This small molecule binds to this protein.
Small molecule (SMILES): COc1cccc2[nH]c(C(=O)N[C@@H](CC(C)C)C(=O)N[C@@H](C[C@@H]3CCNC3=O)C(=O)c3nc4ccccc4s3)cc12

Binding-site contacts:
Ligand atom O2 contacts residue GLU166 of chain 1.A at 3.0 Å (salt-bridge).
Ligand atom C20 contacts residue CYS145 of chain 1.A at 2.5 Å (hydrophobic).
Ligand atom C11 contacts residue HIS164 of chain 1.A at 3.5 Å.
Ligand atom O4 contacts residue SER144 of chain 1.A at 3.5 Å (h-bond).
Ligand atom N3 contacts residue CYS145 of chain 1.A at 2.9 Å (h-bond).
Ligand atom C18 contacts residue HIS163 of chain 1.A at 3.7 Å.
Ligand atom S1 contacts residue CYS145 of chain 1.A at 3.0 Å (h-bond).
Ligand atom O1 contacts residue THR190 of chain 1.A at 3.3 Å (h-bond).
Ligand atom C16 contacts residue ASN142 of chain 1.A at 3.4 Å.
Ligand atom C2 contacts residue ALA191 of chain 1.A at 3.7 Å (hydrophobic).
Ligand atom C25 contacts residue HIS41 of chain 1.A at 3.7 Å.
Ligand atom C14 contacts residue CYS145 of chain 1.A at 3.0 Å (hydrophobic).
Ligand atom C8 contacts residue GLN189 of chain 1.A at 3.4 Å.
Ligand atom C22 contacts residue HIS41 of chain 1.A at 3.7 Å.
Ligand atom C27 contacts residue GLN189 of chain 1.A at 3.4 Å.
Ligand atom O5 contacts residue HIS172 of chain 1.A at 3.6 Å.
Ligand atom C4 contacts residue GLU166 of chain 1.A at 3.5 Å.
Ligand atom N2 contacts residue GLN189 of chain 1.A at 2.9 Å (h-bond).
Ligand atom N4 contacts residue PHE140 of chain 1.A at 3.3 Å (h-bond).
Ligand atom C28 contacts residue GLN189 of chain 1.A at 3.7 Å.
Ligand atom S1 contacts residue HIS41 of chain 1.A at 3.2 Å (h-bond).
Ligand atom C25 contacts residue THR25 of chain 1.A at 3.7 Å.
Ligand atom C6 contacts residue THR190 of chain 1.A at 3.6 Å.
Ligand atom C13 contacts residue CYS145 of chain 1.A at 2.5 Å (hydrophobic).
Ligand atom N4 contacts residue GLU166 of chain 1.A at 3.2 Å (salt-bridge).
Ligand atom N3 contacts residue HIS164 of chain 1.A at 2.9 Å (h-bond).
Ligand atom O5 contacts residue GLU166 of chain 1.A at 3.6 Å.
Ligand atom O5 contacts residue PHE140 of chain 1.A at 3.4 Å.
Ligand atom C18 contacts residue GLU166 of chain 1.A at 3.6 Å.
Ligand atom C1 contacts residue ALA191 of chain 1.A at 3.6 Å (hydrophobic).
Ligand atom C26 contacts residue HIS41 of chain 1.A at 3.5 Å.
Ligand atom C30 contacts residue HIS164 of chain 1.A at 3.6 Å.
Ligand atom C9 contacts residue GLN189 of chain 1.A at 3.3 Å.
Ligand atom N1 contacts residue GLU166 of chain 1.A at 2.8 Å (salt-bridge).
Ligand atom C17 contacts residue ASN142 of chain 1.A at 3.5 Å.
Ligand atom O2 contacts residue MET165 of chain 1.A at 3.4 Å.
Ligand atom O1 contacts residue GLN189 of chain 1.A at 3.2 Å.
Ligand atom C19 contacts residue CYS145 of chain 1.A at 1.8 Å (hydrophobic).
Ligand atom O5 contacts residue HIS163 of chain 1.A at 2.6 Å (h-bond).
Ligand atom O4 contacts residue CYS145 of chain 1.A at 2.4 Å (h-bond).

Sequence of chain 2.A:
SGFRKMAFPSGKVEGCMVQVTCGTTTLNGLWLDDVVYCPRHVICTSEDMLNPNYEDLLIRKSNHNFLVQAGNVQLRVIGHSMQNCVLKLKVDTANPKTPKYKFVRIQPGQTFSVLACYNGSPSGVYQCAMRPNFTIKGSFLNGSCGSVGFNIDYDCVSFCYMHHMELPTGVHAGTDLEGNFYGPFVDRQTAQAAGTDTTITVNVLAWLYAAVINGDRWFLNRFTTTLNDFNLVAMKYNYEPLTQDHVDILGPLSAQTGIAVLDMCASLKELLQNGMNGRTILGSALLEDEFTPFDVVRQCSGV

Sequence of chain 1.A:
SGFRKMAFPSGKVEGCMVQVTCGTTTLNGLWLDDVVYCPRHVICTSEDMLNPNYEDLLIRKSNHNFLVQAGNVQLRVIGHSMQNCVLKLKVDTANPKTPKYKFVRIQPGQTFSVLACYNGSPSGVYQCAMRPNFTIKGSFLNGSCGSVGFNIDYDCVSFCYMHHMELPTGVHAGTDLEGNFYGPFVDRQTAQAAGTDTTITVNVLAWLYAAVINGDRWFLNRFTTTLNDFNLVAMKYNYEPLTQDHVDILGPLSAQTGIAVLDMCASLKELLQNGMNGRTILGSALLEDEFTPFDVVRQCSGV